Binding-site contacts:
Ligand atom O6 contacts residue HIS191 of chain 2.A at 3.1 Å (h-bond).
Ligand atom C12 contacts residue THR153 of chain 2.A at 3.4 Å.
Ligand atom C19 contacts residue ILE171 of chain 2.A at 3.3 Å (hydrophobic).
Ligand atom C4 contacts residue ILE171 of chain 2.A at 3.4 Å (hydrophobic).
Ligand atom N2 contacts residue GLN190 of chain 2.A at 3.3 Å (h-bond).
Ligand atom O9 contacts residue PRO226 of chain 2.A at 3.3 Å (h-bond).
Ligand atom C26 contacts residue PHE437 of chain 2.A at 3.2 Å (hydrophobic).
Ligand atom O6 contacts residue ASN168 of chain 2.A at 2.9 Å (h-bond).
Ligand atom P1 contacts residue HIS191 of chain 2.A at 3.5 Å.
Ligand atom O6 contacts residue MN1 of chain 2.C at 2.2 Å.
Ligand atom C27 contacts residue PHE437 of chain 2.A at 3.2 Å (hydrophobic).
Ligand atom O3 contacts residue SER170 of chain 2.A at 3.2 Å.
Ligand atom O10 contacts residue GLU282 of chain 2.A at 3.5 Å.
Ligand atom C11 contacts residue SER224 of chain 2.A at 3.5 Å.
Ligand atom N2 contacts residue ILE171 of chain 2.A at 3.4 Å (h-bond).
Ligand atom C28 contacts residue PHE437 of chain 2.A at 3.5 Å (hydrophobic).
Ligand atom O4 contacts residue PRO226 of chain 2.A at 3.5 Å.
Ligand atom O5 contacts residue HIS191 of chain 2.A at 2.8 Å (h-bond).
Ligand atom C2 contacts residue ARG173 of chain 2.A at 3.5 Å.
Ligand atom C6 contacts residue ILE327 of chain 2.A at 3.5 Å (hydrophobic).
Ligand atom O2 contacts residue ARG173 of chain 2.A at 2.8 Å (salt-bridge).
Ligand atom O4 contacts residue LYS391 of chain 2.A at 2.7 Å (salt-bridge).
Ligand atom O6 contacts residue K1 of chain 2.D at 2.8 Å.
Ligand atom O8 contacts residue GLN190 of chain 2.A at 2.9 Å (h-bond).
Ligand atom O10 contacts residue ARG173 of chain 2.A at 2.9 Å (salt-bridge).
Ligand atom P1 contacts residue K1 of chain 2.D at 3.4 Å.
Ligand atom P1 contacts residue MN1 of chain 2.C at 3.4 Å.
Ligand atom C1 contacts residue GLN190 of chain 2.A at 3.5 Å.
Ligand atom N4 contacts residue ILE171 of chain 2.A at 3.5 Å (h-bond).
Ligand atom O3 contacts residue SER223 of chain 2.A at 3.5 Å (h-bond).
Ligand atom O9 contacts residue MET225 of chain 2.A at 3.2 Å.
Ligand atom C2 contacts residue ALA172 of chain 2.A at 3.5 Å (hydrophobic).
Ligand atom O11 contacts residue MET283 of chain 2.A at 3.1 Å (h-bond).
Ligand atom C10 contacts residue ILE327 of chain 2.A at 3.4 Å (hydrophobic).
Ligand atom O7 contacts residue ILE171 of chain 2.A at 2.8 Å (h-bond).
Ligand atom O1 contacts residue GLN190 of chain 2.A at 2.9 Å (h-bond).
Ligand atom O7 contacts residue SER223 of chain 2.A at 3.5 Å (h-bond).
Ligand atom O6 contacts residue GLU233 of chain 2.A at 3.1 Å (salt-bridge).
Ligand atom O3 contacts residue K1 of chain 2.D at 3.0 Å.
Ligand atom O4 contacts residue HIS191 of chain 2.A at 3.5 Å (h-bond).

Sequence of chain 2.A:
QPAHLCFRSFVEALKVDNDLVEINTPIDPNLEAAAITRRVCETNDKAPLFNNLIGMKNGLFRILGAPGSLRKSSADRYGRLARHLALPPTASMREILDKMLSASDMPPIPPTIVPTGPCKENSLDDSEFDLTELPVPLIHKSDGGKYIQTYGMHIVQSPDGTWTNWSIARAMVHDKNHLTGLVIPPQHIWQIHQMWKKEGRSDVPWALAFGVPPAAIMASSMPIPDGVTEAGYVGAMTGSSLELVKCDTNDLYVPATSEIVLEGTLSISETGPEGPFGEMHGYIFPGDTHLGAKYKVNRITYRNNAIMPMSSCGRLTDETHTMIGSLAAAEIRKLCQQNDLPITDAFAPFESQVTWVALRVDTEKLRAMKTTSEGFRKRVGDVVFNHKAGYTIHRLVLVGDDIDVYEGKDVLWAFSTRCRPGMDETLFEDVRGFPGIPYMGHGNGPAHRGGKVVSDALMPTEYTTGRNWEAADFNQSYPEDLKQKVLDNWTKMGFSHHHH

A protein and the small-molecule ligand that binds it are described below.
Small molecule (SMILES): Cc1cc2c3c(c1C)C(C)(C)C[C@H]1C(C(=O)O)=C(c4ccccc4)[C@]4(C(=O)NC(=O)N=C4N2C[C@H](O)[C@H](O)[C@H](O)COP(=O)(O)O)N31